Binding-site contacts:
Ligand atom O7 contacts residue GLN81 of chain 1.G at 3.9 Å.
Ligand atom C7 contacts residue ASN72 of chain 1.G at 3.5 Å.
Ligand atom N2 contacts residue GLN81 of chain 1.G at 4.3 Å.
Ligand atom C5 contacts residue THR74 of chain 1.G at 3.9 Å.
Ligand atom O5 contacts residue THR74 of chain 1.G at 4.0 Å.
Ligand atom C7 contacts residue GLN81 of chain 1.G at 3.8 Å.
Ligand atom C1 contacts residue ASN72 of chain 1.G at 1.5 Å.
Ligand atom C5 contacts residue ASN72 of chain 1.G at 3.7 Å.
Ligand atom N2 contacts residue ASN72 of chain 1.G at 3.2 Å (h-bond).
Ligand atom C4 contacts residue ASN72 of chain 1.G at 4.3 Å.
Ligand atom O5 contacts residue ASN72 of chain 1.G at 2.4 Å (h-bond).
Ligand atom C3 contacts residue ASN72 of chain 1.G at 4.0 Å.
Ligand atom O7 contacts residue ASN72 of chain 1.G at 3.3 Å (h-bond).
Ligand atom C1 contacts residue ALA79 of chain 1.G at 4.3 Å (hydrophobic).
Ligand atom C6 contacts residue THR74 of chain 1.G at 3.7 Å.
Ligand atom C2 contacts residue ASN72 of chain 1.G at 2.6 Å.
Ligand atom C8 contacts residue GLN81 of chain 1.G at 3.2 Å.

A protein and the small-molecule ligand that binds it are described below.
Small molecule (SMILES): CC(=O)N[C@@H]1[C@@H](O)[C@H](O)[C@@H](CO)O[C@H]1O

Sequence of chain 1.G:
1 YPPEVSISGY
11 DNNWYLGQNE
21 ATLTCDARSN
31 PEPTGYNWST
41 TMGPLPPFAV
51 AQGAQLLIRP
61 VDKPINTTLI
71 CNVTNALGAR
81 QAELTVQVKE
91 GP